Binding-site contacts:
Ligand atom C15 contacts residue TYR54 of chain 1.A at 3.8 Å (hydrophobic).
Ligand atom C15 contacts residue MET49 of chain 1.A at 3.4 Å (hydrophobic).
Ligand atom C4 contacts residue CYS145 of chain 1.A at 3.8 Å (hydrophobic).
Ligand atom C11 contacts residue GLN189 of chain 1.A at 3.7 Å.
Ligand atom C3 contacts residue SER1 of chain 2.A at 3.7 Å.
Ligand atom C11 contacts residue MET49 of chain 1.A at 3.5 Å (hydrophobic).
Ligand atom C3 contacts residue LEU141 of chain 1.A at 3.9 Å (hydrophobic).
Ligand atom C16 contacts residue HIS164 of chain 1.A at 3.5 Å.
Ligand atom N contacts residue GLU166 of chain 1.A at 3.9 Å.
Ligand atom C contacts residue GLU166 of chain 1.A at 3.5 Å.
Ligand atom C2 contacts residue PHE140 of chain 1.A at 3.6 Å (hydrophobic).
Ligand atom C14 contacts residue MET165 of chain 1.A at 3.7 Å (hydrophobic).
Ligand atom C15 contacts residue HIS41 of chain 1.A at 3.4 Å.
Ligand atom N contacts residue HIS163 of chain 1.A at 2.9 Å (h-bond).
Ligand atom C5 contacts residue GLU166 of chain 1.A at 4.0 Å.
Ligand atom O contacts residue MET165 of chain 1.A at 3.5 Å.
Ligand atom C1 contacts residue LEU141 of chain 1.A at 3.9 Å (hydrophobic).
Ligand atom O contacts residue GLU166 of chain 1.A at 3.3 Å (salt-bridge).
Ligand atom C2 contacts residue GLU166 of chain 1.A at 3.4 Å.
Ligand atom C10 contacts residue MET49 of chain 1.A at 3.6 Å (hydrophobic).
Ligand atom C4 contacts residue GLU166 of chain 1.A at 3.9 Å.
Ligand atom N contacts residue PHE140 of chain 1.A at 3.7 Å.
Ligand atom C2 contacts residue ASN142 of chain 1.A at 3.7 Å.
Ligand atom C14 contacts residue ASP187 of chain 1.A at 3.6 Å.
Ligand atom C4 contacts residue HIS163 of chain 1.A at 3.4 Å.
Ligand atom C contacts residue ASN142 of chain 1.A at 3.8 Å.
Ligand atom C15 contacts residue ASP187 of chain 1.A at 3.4 Å.
Ligand atom C10 contacts residue GLN189 of chain 1.A at 3.5 Å.
Ligand atom C16 contacts residue ASP187 of chain 1.A at 3.5 Å.
Ligand atom C3 contacts residue PHE140 of chain 1.A at 3.1 Å (hydrophobic).
Ligand atom C16 contacts residue MET165 of chain 1.A at 3.6 Å (hydrophobic).
Ligand atom C14 contacts residue ARG188 of chain 1.A at 3.6 Å.
Ligand atom N1 contacts residue CYS145 of chain 1.A at 3.8 Å.
Ligand atom C2 contacts residue LEU141 of chain 1.A at 3.6 Å (hydrophobic).
Ligand atom N contacts residue SER144 of chain 1.A at 3.7 Å.
Ligand atom C12 contacts residue MET49 of chain 1.A at 3.9 Å (hydrophobic).
Ligand atom C3 contacts residue GLU166 of chain 1.A at 3.7 Å.
Ligand atom C1 contacts residue GLU166 of chain 1.A at 3.6 Å.
Ligand atom C1 contacts residue ASN142 of chain 1.A at 3.8 Å.
Ligand atom C16 contacts residue HIS41 of chain 1.A at 3.5 Å.

Sequence of chain 1.A:
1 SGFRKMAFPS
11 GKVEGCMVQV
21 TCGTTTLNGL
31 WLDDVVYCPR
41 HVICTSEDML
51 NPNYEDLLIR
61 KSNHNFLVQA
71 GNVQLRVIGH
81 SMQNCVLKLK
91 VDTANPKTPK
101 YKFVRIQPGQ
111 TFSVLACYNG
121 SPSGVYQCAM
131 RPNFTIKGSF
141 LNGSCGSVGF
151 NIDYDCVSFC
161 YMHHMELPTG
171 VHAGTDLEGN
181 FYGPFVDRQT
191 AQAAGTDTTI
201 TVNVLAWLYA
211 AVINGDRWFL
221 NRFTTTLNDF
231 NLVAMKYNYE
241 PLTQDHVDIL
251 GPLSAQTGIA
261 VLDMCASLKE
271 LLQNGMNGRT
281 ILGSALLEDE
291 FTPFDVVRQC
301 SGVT

The protein below binds the small molecule below.
Small molecule (SMILES): Cc1ccncc1NC(=O)Cc1cccc(C2CC2)c1

Sequence of chain 2.A:
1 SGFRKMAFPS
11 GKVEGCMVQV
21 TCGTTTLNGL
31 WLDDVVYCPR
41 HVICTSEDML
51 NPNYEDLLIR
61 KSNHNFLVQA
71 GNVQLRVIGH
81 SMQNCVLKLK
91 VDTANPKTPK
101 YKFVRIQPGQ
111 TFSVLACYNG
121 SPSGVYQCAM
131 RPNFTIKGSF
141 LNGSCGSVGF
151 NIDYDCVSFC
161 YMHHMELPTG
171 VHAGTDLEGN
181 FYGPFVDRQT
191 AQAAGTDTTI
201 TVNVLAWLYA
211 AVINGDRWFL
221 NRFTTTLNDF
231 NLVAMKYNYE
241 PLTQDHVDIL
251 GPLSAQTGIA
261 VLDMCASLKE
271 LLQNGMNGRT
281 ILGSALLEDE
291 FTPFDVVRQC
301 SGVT